Sequence of chain 1.U:
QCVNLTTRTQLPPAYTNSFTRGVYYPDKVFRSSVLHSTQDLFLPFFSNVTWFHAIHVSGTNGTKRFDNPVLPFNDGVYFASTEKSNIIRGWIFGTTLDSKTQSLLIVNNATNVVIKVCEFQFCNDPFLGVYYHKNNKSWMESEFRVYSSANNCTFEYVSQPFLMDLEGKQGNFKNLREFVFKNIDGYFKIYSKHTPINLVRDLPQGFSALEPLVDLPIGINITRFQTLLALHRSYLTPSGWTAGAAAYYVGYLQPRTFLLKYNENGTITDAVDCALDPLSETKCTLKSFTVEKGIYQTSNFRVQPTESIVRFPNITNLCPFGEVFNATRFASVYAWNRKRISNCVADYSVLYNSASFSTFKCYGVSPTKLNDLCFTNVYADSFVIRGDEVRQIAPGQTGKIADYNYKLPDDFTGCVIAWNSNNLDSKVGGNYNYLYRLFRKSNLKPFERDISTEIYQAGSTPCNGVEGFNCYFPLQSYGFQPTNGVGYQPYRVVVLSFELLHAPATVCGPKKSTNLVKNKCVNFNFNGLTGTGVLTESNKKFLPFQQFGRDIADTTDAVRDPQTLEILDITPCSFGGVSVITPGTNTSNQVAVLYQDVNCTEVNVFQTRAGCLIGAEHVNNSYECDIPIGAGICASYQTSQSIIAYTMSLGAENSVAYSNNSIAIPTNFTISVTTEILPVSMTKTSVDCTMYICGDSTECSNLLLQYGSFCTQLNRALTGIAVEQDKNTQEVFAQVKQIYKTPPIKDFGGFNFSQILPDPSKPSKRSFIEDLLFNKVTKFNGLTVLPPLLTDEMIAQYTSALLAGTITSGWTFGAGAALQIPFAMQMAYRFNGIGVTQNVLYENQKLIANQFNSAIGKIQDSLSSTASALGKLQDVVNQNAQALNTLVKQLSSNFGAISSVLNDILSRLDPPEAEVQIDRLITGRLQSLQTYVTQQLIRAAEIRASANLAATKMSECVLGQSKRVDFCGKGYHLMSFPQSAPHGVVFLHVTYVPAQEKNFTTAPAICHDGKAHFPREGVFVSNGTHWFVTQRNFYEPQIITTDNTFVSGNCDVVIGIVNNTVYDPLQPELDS

This protein binds this small molecule.
Small molecule (SMILES): CC(=O)N[C@H]1[C@H](O[C@H]2[C@H](O)[C@@H](NC(C)=O)CO[C@@H]2CO)O[C@H](CO)[C@@H](O)[C@@H]1O

Binding-site contacts:
Ligand atom C4 contacts residue ASN1134 of chain 1.U at 4.2 Å.
Ligand atom N2 contacts residue ASN1134 of chain 1.U at 2.9 Å (h-bond).
Ligand atom C1 contacts residue ASN1134 of chain 1.U at 1.4 Å.
Ligand atom C3 contacts residue ASN1134 of chain 1.U at 3.8 Å.
Ligand atom C8 contacts residue ASN1134 of chain 1.U at 4.3 Å.
Ligand atom C5 contacts residue ASN1134 of chain 1.U at 3.7 Å.
Ligand atom O5 contacts residue ASN1134 of chain 1.U at 2.4 Å (h-bond).
Ligand atom C8 contacts residue VAL1133 of chain 1.U at 4.2 Å (hydrophobic).
Ligand atom O7 contacts residue ASN1134 of chain 1.U at 3.3 Å (h-bond).
Ligand atom C7 contacts residue ASN1134 of chain 1.U at 3.2 Å.
Ligand atom C2 contacts residue ASN1134 of chain 1.U at 2.5 Å.